Sequence of chain 1.V:
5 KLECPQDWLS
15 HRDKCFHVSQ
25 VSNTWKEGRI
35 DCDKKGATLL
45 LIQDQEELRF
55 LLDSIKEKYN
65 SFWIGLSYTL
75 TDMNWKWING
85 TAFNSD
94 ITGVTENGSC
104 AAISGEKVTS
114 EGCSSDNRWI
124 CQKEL

The small molecule below binds the protein below.
Small molecule (SMILES): CC(=O)N[C@@H]1[C@@H](O)[C@H](O)[C@@H](CO)O[C@H]1O

Binding-site contacts:
Ligand atom O6 contacts residue ILE46 of chain 1.V at 2.9 Å (h-bond).
Ligand atom C3 contacts residue ASN83 of chain 1.V at 3.8 Å.
Ligand atom O6 contacts residue GLN47 of chain 1.V at 4.3 Å.
Ligand atom C3 contacts residue THR85 of chain 1.V at 3.6 Å.
Ligand atom C7 contacts residue ASN83 of chain 1.V at 3.6 Å.
Ligand atom C4 contacts residue ASN83 of chain 1.V at 4.2 Å.
Ligand atom C2 contacts residue THR85 of chain 1.V at 3.5 Å.
Ligand atom O5 contacts residue LEU45 of chain 1.V at 4.4 Å.
Ligand atom C1 contacts residue ASN83 of chain 1.V at 1.4 Å.
Ligand atom C7 contacts residue THR85 of chain 1.V at 4.3 Å.
Ligand atom O5 contacts residue TRP81 of chain 1.V at 4.4 Å.
Ligand atom C1 contacts residue THR85 of chain 1.V at 3.3 Å.
Ligand atom O5 contacts residue ASN83 of chain 1.V at 2.3 Å (h-bond).
Ligand atom O6 contacts residue LEU45 of chain 1.V at 3.5 Å.
Ligand atom N2 contacts residue THR85 of chain 1.V at 3.2 Å (h-bond).
Ligand atom O3 contacts residue THR85 of chain 1.V at 4.5 Å.
Ligand atom C6 contacts residue ILE46 of chain 1.V at 3.2 Å (hydrophobic).
Ligand atom C2 contacts residue ASN83 of chain 1.V at 2.4 Å.
Ligand atom C6 contacts residue GLN47 of chain 1.V at 4.0 Å.
Ligand atom C5 contacts residue ASN83 of chain 1.V at 3.7 Å.
Ligand atom O5 contacts residue THR85 of chain 1.V at 4.4 Å.
Ligand atom C8 contacts residue THR85 of chain 1.V at 3.7 Å.
Ligand atom N2 contacts residue ASN83 of chain 1.V at 2.8 Å (h-bond).
Ligand atom O6 contacts residue TRP81 of chain 1.V at 3.7 Å.
Ligand atom O7 contacts residue ASN83 of chain 1.V at 4.0 Å.
Ligand atom C5 contacts residue TRP81 of chain 1.V at 4.4 Å (hydrophobic).